Sequence of chain 1.A:
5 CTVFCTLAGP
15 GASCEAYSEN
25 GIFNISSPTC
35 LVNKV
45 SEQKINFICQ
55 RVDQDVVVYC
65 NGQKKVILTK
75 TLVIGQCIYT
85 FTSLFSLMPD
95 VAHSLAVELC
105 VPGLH

Sequence of chain 4.A:
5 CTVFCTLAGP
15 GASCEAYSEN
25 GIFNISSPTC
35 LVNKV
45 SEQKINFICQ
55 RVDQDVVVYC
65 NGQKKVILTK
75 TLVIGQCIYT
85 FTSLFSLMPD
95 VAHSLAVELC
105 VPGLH

A protein and the small-molecule ligand that binds it are described below.
Small molecule (SMILES): O=c1ccn([C@@H]2O[C@H](CO[P](=O)(O)O[C@H]3[C@@H](O)[C@H](n4ccc(=O)[nH]c4=O)O[C@@H]3CO[P](=O)(O)O[C@H]3[C@@H](O)[C@H](n4ccc(=O)[nH]c4=O)O[C@@H]3COP(=O)(O)O)[C@@H](OP(=O)(O)O)[C@H]2O)c(=O)[nH]1

Binding-site contacts:
Ligand atom O4 contacts residue THR75 of chain 4.A at 2.9 Å (h-bond).
Ligand atom C2 contacts residue CYS9 of chain 4.A at 3.6 Å (hydrophobic).
Ligand atom O2 contacts residue PHE8 of chain 4.A at 3.4 Å.
Ligand atom O4 contacts residue GLY79 of chain 4.A at 3.6 Å.
Ligand atom C4 contacts residue VAL70 of chain 4.A at 3.5 Å (hydrophobic).
Ligand atom N3 contacts residue ASP57 of chain 1.A at 2.8 Å (salt-bridge).
Ligand atom OP1 contacts residue LYS69 of chain 4.A at 2.4 Å (salt-bridge).
Ligand atom N3 contacts residue LEU76 of chain 4.A at 3.4 Å.
Ligand atom O4 contacts residue PRO14 of chain 1.A at 3.3 Å.
Ligand atom OP2 contacts residue LYS69 of chain 4.A at 3.1 Å.
Ligand atom O2 contacts residue VAL70 of chain 4.A at 3.3 Å (h-bond).
Ligand atom O2 contacts residue ASP57 of chain 1.A at 3.4 Å (salt-bridge).
Ligand atom O2 contacts residue ILE71 of chain 4.A at 3.3 Å.
Ligand atom C2 contacts residue ASP57 of chain 1.A at 3.5 Å.
Ligand atom OP1 contacts residue ARG55 of chain 1.A at 3.1 Å (salt-bridge).
Ligand atom N3 contacts residue VAL101 of chain 4.A at 3.5 Å.
Ligand atom N3 contacts residue VAL70 of chain 4.A at 2.7 Å (h-bond).
Ligand atom C2 contacts residue VAL70 of chain 4.A at 3.4 Å (hydrophobic).
Ligand atom O2 contacts residue CYS9 of chain 4.A at 2.8 Å (h-bond).
Ligand atom O2' contacts residue PHE8 of chain 4.A at 3.4 Å.
Ligand atom O2' contacts residue GLN54 of chain 1.A at 3.0 Å (h-bond).
Ligand atom O4' contacts residue VAL105 of chain 4.A at 3.5 Å.
Ligand atom C2' contacts residue VAL7 of chain 4.A at 3.5 Å (hydrophobic).
Ligand atom O3' contacts residue VAL7 of chain 4.A at 3.2 Å (h-bond).
Ligand atom N3 contacts residue CYS9 of chain 4.A at 2.9 Å (h-bond).
Ligand atom O4 contacts residue LEU72 of chain 4.A at 3.1 Å (h-bond).
Ligand atom OP2 contacts residue THR6 of chain 4.A at 3.4 Å.
Ligand atom OP2 contacts residue VAL7 of chain 4.A at 3.1 Å (h-bond).
Ligand atom O4 contacts residue VAL70 of chain 4.A at 3.5 Å (h-bond).
Ligand atom O2' contacts residue PRO14 of chain 1.A at 3.4 Å.
Ligand atom O2' contacts residue VAL7 of chain 4.A at 2.5 Å (h-bond).
Ligand atom C6 contacts residue VAL105 of chain 4.A at 3.6 Å (hydrophobic).
Ligand atom O3' contacts residue VAL105 of chain 4.A at 3.4 Å.
Ligand atom C2' contacts residue GLN54 of chain 1.A at 3.6 Å.
Ligand atom P contacts residue LYS69 of chain 4.A at 3.4 Å.
Ligand atom O5' contacts residue GLN67 of chain 4.A at 3.4 Å (h-bond).
Ligand atom P contacts residue ARG55 of chain 1.A at 3.6 Å.
Ligand atom OP2 contacts residue ARG55 of chain 1.A at 2.8 Å (salt-bridge).
Ligand atom OP1 contacts residue GLN54 of chain 1.A at 3.1 Å (h-bond).
Ligand atom O5' contacts residue LYS69 of chain 4.A at 3.3 Å (salt-bridge).